A small-molecule ligand and the protein it binds are described below.
Small molecule (SMILES): CC(C)=CCS[P](=O)(O)OP(=O)(O)O

Sequence of chain 1.A:
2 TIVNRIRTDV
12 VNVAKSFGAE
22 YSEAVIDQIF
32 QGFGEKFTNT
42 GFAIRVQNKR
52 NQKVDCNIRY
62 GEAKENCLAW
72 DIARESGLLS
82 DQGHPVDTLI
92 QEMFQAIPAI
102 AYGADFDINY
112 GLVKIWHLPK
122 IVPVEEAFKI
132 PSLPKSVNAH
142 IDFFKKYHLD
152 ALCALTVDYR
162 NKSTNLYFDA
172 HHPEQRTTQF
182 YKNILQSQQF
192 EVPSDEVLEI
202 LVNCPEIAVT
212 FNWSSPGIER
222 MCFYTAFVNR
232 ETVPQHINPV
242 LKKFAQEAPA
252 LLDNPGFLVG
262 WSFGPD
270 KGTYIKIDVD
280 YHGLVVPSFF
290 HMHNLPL

Binding-site contacts:
Ligand atom P3 contacts residue TYR225 of chain 1.A at 3.0 Å.
Ligand atom O5 contacts residue ARG221 of chain 1.A at 2.7 Å (salt-bridge).
Ligand atom C10 contacts residue TYR168 of chain 1.A at 4.0 Å (hydrophobic).
Ligand atom P1 contacts residue LYS115 of chain 1.A at 3.9 Å.
Ligand atom O4 contacts residue ARG221 of chain 1.A at 4.0 Å.
Ligand atom C14 contacts residue ALA155 of chain 1.A at 3.5 Å (hydrophobic).
Ligand atom S9 contacts residue LYS115 of chain 1.A at 3.8 Å.
Ligand atom O8 contacts residue TYR225 of chain 1.A at 3.0 Å (h-bond).
Ligand atom O4 contacts residue LYS115 of chain 1.A at 3.3 Å.
Ligand atom P3 contacts residue LYS115 of chain 1.A at 4.1 Å.
Ligand atom P1 contacts residue ARG221 of chain 1.A at 3.8 Å.
Ligand atom S9 contacts residue TYR168 of chain 1.A at 3.0 Å (h-bond).
Ligand atom C13 contacts residue TYR168 of chain 1.A at 3.4 Å (hydrophobic).
Ligand atom C11 contacts residue TRP117 of chain 1.A at 3.3 Å (hydrophobic).
Ligand atom C11 contacts residue 8P61 of chain 1.C at 3.9 Å.
Ligand atom S9 contacts residue TRP117 of chain 1.A at 3.7 Å.
Ligand atom C11 contacts residue THR157 of chain 1.A at 4.1 Å.
Ligand atom C12 contacts residue 8P61 of chain 1.C at 3.6 Å.
Ligand atom S9 contacts residue THR157 of chain 1.A at 3.8 Å.
Ligand atom C10 contacts residue TRP117 of chain 1.A at 3.9 Å (hydrophobic).
Ligand atom C13 contacts residue 8P61 of chain 1.C at 3.2 Å.
Ligand atom O2 contacts residue TYR168 of chain 1.A at 3.5 Å (h-bond).
Ligand atom P3 contacts residue ARG46 of chain 1.A at 4.0 Å.
Ligand atom O6 contacts residue ARG46 of chain 1.A at 3.2 Å (salt-bridge).
Ligand atom C14 contacts residue THR157 of chain 1.A at 4.1 Å.
Ligand atom O5 contacts residue LYS275 of chain 1.A at 4.0 Å.
Ligand atom O8 contacts residue ARG60 of chain 1.A at 3.3 Å (salt-bridge).
Ligand atom O2 contacts residue LYS115 of chain 1.A at 3.1 Å.
Ligand atom O5 contacts residue ASN166 of chain 1.A at 2.9 Å (h-bond).
Ligand atom O7 contacts residue TYR168 of chain 1.A at 2.7 Å (h-bond).
Ligand atom P3 contacts residue TYR168 of chain 1.A at 3.2 Å.
Ligand atom C13 contacts residue GLU207 of chain 1.A at 3.6 Å.
Ligand atom C10 contacts residue 8P61 of chain 1.C at 3.8 Å.
Ligand atom O6 contacts residue LYS275 of chain 1.A at 2.9 Å (salt-bridge).
Ligand atom O8 contacts residue ARG46 of chain 1.A at 2.7 Å (salt-bridge).
Ligand atom P1 contacts residue ASN166 of chain 1.A at 3.8 Å.
Ligand atom P1 contacts residue LYS275 of chain 1.A at 4.0 Å.
Ligand atom O2 contacts residue ASN166 of chain 1.A at 3.5 Å (h-bond).
Ligand atom O7 contacts residue TYR225 of chain 1.A at 2.1 Å (h-bond).
Ligand atom C14 contacts residue TYR168 of chain 1.A at 3.8 Å (hydrophobic).